Sequence of chain 1.B:
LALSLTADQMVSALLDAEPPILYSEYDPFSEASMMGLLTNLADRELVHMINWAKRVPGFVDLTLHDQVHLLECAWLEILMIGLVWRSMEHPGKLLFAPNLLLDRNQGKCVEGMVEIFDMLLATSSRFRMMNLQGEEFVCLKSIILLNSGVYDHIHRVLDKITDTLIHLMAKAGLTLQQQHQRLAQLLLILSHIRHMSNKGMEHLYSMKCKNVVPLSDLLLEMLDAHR

Binding-site contacts:
Ligand atom CD2 contacts residue LYS65 of chain 1.B at 4.2 Å.
Ligand atom CD1 contacts residue LEU82 of chain 1.B at 4.2 Å (hydrophobic).
Ligand atom CA contacts residue ILE61 of chain 1.B at 4.1 Å (hydrophobic).
Ligand atom CA contacts residue LYS65 of chain 1.B at 3.6 Å.
Ligand atom O contacts residue LYS65 of chain 1.B at 4.1 Å.
Ligand atom CD2 contacts residue ILE61 of chain 1.B at 3.6 Å (hydrophobic).
Ligand atom N contacts residue ILE61 of chain 1.B at 4.2 Å.
Ligand atom CD2 contacts residue VAL79 of chain 1.B at 3.7 Å (hydrophobic).
Ligand atom CD2 contacts residue GLN78 of chain 1.B at 3.9 Å.
Ligand atom CD1 contacts residue GLN78 of chain 1.B at 4.0 Å.
Ligand atom CA contacts residue GLU245 of chain 1.B at 3.3 Å.
Ligand atom N contacts residue GLU245 of chain 1.B at 4.2 Å.
Ligand atom CB contacts residue ILE61 of chain 1.B at 3.8 Å (hydrophobic).
Ligand atom CD1 contacts residue LEU242 of chain 1.B at 3.5 Å (hydrophobic).
Ligand atom O contacts residue ILE61 of chain 1.B at 3.6 Å.
Ligand atom C contacts residue GLU245 of chain 1.B at 3.4 Å.
Ligand atom CD2 contacts residue LEU82 of chain 1.B at 3.8 Å (hydrophobic).
Ligand atom CD1 contacts residue ASP241 of chain 1.B at 3.4 Å.
Ligand atom CD2 contacts residue MET246 of chain 1.B at 4.1 Å (hydrophobic).
Ligand atom CD2 contacts residue GLU83 of chain 1.B at 3.6 Å.
Ligand atom CG2 contacts residue LEU242 of chain 1.B at 4.0 Å (hydrophobic).
Ligand atom O contacts residue LYS65 of chain 1.B at 2.8 Å (salt-bridge).
Ligand atom N contacts residue LEU242 of chain 1.B at 4.2 Å.
Ligand atom CD1 contacts residue LEU242 of chain 1.B at 3.6 Å (hydrophobic).
Ligand atom C contacts residue LYS65 of chain 1.B at 3.8 Å.
Ligand atom CD1 contacts residue VAL79 of chain 1.B at 3.7 Å (hydrophobic).
Ligand atom CG contacts residue ILE61 of chain 1.B at 3.9 Å (hydrophobic).
Ligand atom CA contacts residue GLU245 of chain 1.B at 3.6 Å.
Ligand atom CB contacts residue LEU75 of chain 1.B at 4.0 Å (hydrophobic).
Ligand atom C contacts residue ILE61 of chain 1.B at 3.9 Å (hydrophobic).
Ligand atom CG1 contacts residue GLU245 of chain 1.B at 3.2 Å.
Ligand atom CB contacts residue GLU245 of chain 1.B at 3.5 Å.
Ligand atom CD2 contacts residue PHE70 of chain 1.B at 4.1 Å (hydrophobic).
Ligand atom N contacts residue GLU245 of chain 1.B at 2.6 Å (salt-bridge).
Ligand atom CD1 contacts residue ILE61 of chain 1.B at 3.6 Å (hydrophobic).
Ligand atom ND1 contacts residue VAL79 of chain 1.B at 3.6 Å.
Ligand atom CB contacts residue GLU245 of chain 1.B at 3.5 Å.
Ligand atom CE1 contacts residue VAL79 of chain 1.B at 3.7 Å (hydrophobic).
Ligand atom CB contacts residue LEU242 of chain 1.B at 4.0 Å (hydrophobic).
Ligand atom CD1 contacts residue GLU245 of chain 1.B at 3.6 Å.

A protein and the small-molecule ligand that binds it are described below.
Small molecule (SMILES): CC[C@H](C)[C@H](NC(=O)[C@H](C)N)C(=O)N[C@@H](CC(C)C)C(=O)N[C@@H](CC1=NC=NC1)C(=O)N[C@@H](C)C(=O)N[C@@H](CC(C)C)C(=O)N[C@@H](CC(C)C)C(=O)N[C@@H](C)C=O